The small molecule below binds the protein below.
Small molecule (SMILES): CC(=O)N[C@H]1[C@H](O[C@H]2[C@H](O)[C@@H](NC(C)=O)CO[C@@H]2CO)O[C@H](CO)[C@@H](O)[C@@H]1O

Sequence of chain 1.F:
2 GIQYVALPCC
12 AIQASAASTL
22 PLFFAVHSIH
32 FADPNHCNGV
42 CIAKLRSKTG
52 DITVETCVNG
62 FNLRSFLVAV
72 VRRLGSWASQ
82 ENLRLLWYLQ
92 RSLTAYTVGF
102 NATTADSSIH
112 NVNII

Binding-site contacts:
Ligand atom C8 contacts residue PHE38 of chain 1.E at 3.6 Å (hydrophobic).
Ligand atom C5 contacts residue ASN25 of chain 1.E at 3.7 Å.
Ligand atom O5 contacts residue ASN25 of chain 1.E at 2.4 Å (h-bond).
Ligand atom O5 contacts residue THR24 of chain 1.E at 4.0 Å.
Ligand atom C3 contacts residue ASN25 of chain 1.E at 3.8 Å.
Ligand atom C2 contacts residue ASN25 of chain 1.E at 2.4 Å.
Ligand atom C7 contacts residue PHE38 of chain 1.E at 4.0 Å (hydrophobic).
Ligand atom C6 contacts residue THR24 of chain 1.E at 4.1 Å.
Ligand atom N2 contacts residue PHE38 of chain 1.E at 3.3 Å.
Ligand atom N2 contacts residue ASN25 of chain 1.E at 2.8 Å (h-bond).
Ligand atom C3 contacts residue PHE38 of chain 1.E at 4.2 Å (hydrophobic).
Ligand atom O7 contacts residue ASN25 of chain 1.E at 4.3 Å.
Ligand atom C2 contacts residue PHE38 of chain 1.E at 4.0 Å (hydrophobic).
Ligand atom C4 contacts residue ASN25 of chain 1.E at 4.2 Å.
Ligand atom C8 contacts residue GLU82 of chain 1.F at 3.5 Å.
Ligand atom C7 contacts residue ASN25 of chain 1.E at 3.8 Å.
Ligand atom O6 contacts residue THR24 of chain 1.E at 3.8 Å.
Ligand atom C1 contacts residue ASN25 of chain 1.E at 1.4 Å.
Ligand atom C1 contacts residue PHE38 of chain 1.E at 3.7 Å (hydrophobic).

Sequence of chain 1.E:
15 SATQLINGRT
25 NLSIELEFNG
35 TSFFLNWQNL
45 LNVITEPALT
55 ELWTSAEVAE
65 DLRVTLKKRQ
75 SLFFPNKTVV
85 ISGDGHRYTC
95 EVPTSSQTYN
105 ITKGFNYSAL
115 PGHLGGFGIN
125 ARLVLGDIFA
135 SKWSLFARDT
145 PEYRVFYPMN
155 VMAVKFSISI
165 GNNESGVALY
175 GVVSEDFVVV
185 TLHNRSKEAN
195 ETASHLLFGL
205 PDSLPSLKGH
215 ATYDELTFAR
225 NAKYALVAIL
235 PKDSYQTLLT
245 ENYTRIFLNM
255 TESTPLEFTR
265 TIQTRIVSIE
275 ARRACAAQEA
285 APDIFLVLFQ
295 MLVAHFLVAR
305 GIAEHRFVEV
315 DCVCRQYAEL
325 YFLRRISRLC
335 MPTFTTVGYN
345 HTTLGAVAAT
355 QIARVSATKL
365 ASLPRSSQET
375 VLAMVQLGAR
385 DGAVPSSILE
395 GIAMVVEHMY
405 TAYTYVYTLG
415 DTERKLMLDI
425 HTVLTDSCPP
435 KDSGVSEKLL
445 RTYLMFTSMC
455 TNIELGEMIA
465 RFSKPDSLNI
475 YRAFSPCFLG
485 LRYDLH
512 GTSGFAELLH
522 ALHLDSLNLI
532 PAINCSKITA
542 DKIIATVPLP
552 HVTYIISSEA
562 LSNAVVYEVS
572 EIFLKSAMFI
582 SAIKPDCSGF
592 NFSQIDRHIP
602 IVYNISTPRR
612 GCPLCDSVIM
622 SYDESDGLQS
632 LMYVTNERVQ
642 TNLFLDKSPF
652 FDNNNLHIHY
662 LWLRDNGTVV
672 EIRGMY